Sequence of chain 48.A:
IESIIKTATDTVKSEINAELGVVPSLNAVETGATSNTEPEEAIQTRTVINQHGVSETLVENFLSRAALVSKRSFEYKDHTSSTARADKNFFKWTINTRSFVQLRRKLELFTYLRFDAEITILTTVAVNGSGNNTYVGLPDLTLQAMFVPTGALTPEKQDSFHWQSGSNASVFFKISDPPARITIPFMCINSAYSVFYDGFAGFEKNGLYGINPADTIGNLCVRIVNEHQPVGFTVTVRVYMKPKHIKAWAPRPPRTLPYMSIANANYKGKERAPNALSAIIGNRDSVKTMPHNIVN

Sequence of chain 48.B:
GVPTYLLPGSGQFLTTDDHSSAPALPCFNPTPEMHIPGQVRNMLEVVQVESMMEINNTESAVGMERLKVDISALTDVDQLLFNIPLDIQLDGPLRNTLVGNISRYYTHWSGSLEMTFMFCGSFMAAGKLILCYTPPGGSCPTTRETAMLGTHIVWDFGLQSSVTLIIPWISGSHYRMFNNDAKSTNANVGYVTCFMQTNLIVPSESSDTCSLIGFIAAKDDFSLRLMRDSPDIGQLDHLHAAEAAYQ

A small-molecule ligand and the protein it binds are described below.
Small molecule (SMILES): Cc1cc(-c2noc(C(F)(F)F)n2)ccc1OCCCc1cc(C(=O)N(C)C)no1

Binding-site contacts:
Ligand atom N20 contacts residue PHE147 of chain 48.A at 3.4 Å.
Ligand atom O23 contacts residue LEU220 of chain 48.A at 3.2 Å.
Ligand atom C08 contacts residue MET241 of chain 48.A at 3.6 Å (hydrophobic).
Ligand atom O01 contacts residue THR97 of chain 48.A at 3.6 Å.
Ligand atom F24 contacts residue ALA169 of chain 48.A at 3.3 Å.
Ligand atom N28 contacts residue TYR193 of chain 48.A at 3.4 Å.
Ligand atom C16 contacts residue ILE184 of chain 48.A at 3.2 Å (hydrophobic).
Ligand atom F24 contacts residue ILE182 of chain 48.A at 3.6 Å.
Ligand atom C17 contacts residue ILE184 of chain 48.A at 3.4 Å (hydrophobic).
Ligand atom C30 contacts residue PHE115 of chain 48.A at 3.6 Å (hydrophobic).
Ligand atom C22 contacts residue ALA169 of chain 48.A at 3.5 Å (hydrophobic).
Ligand atom C04 contacts residue TYR193 of chain 48.A at 3.8 Å (hydrophobic).
Ligand atom C29 contacts residue TYR193 of chain 48.A at 3.5 Å (hydrophobic).
Ligand atom C29 contacts residue SER194 of chain 48.A at 3.5 Å.
Ligand atom C05 contacts residue TYR193 of chain 48.A at 3.3 Å (hydrophobic).
Ligand atom C29 contacts residue VAL195 of chain 48.A at 3.4 Å (hydrophobic).
Ligand atom C08 contacts residue ALA117 of chain 48.A at 3.8 Å (hydrophobic).
Ligand atom C30 contacts residue TYR193 of chain 48.A at 3.8 Å (hydrophobic).
Ligand atom C12 contacts residue ILE119 of chain 48.A at 3.4 Å (hydrophobic).
Ligand atom F26 contacts residue ALA145 of chain 48.A at 2.9 Å.
Ligand atom N02 contacts residue THR97 of chain 48.A at 3.4 Å.
Ligand atom F26 contacts residue MET146 of chain 48.A at 3.2 Å.
Ligand atom F25 contacts residue VAL171 of chain 48.A at 3.1 Å.
Ligand atom F25 contacts residue ALA145 of chain 48.A at 3.0 Å.
Ligand atom C21 contacts residue PHE147 of chain 48.A at 3.8 Å (hydrophobic).
Ligand atom C22 contacts residue PHE147 of chain 48.A at 3.8 Å (hydrophobic).
Ligand atom C13 contacts residue ILE119 of chain 48.A at 3.4 Å (hydrophobic).
Ligand atom F26 contacts residue PHE147 of chain 48.A at 2.6 Å.
Ligand atom F26 contacts residue ALA169 of chain 48.A at 2.5 Å.
Ligand atom C07 contacts residue TYR193 of chain 48.A at 3.6 Å (hydrophobic).
Ligand atom N02 contacts residue PHE115 of chain 48.A at 3.6 Å.
Ligand atom C21 contacts residue ILE182 of chain 48.A at 3.4 Å (hydrophobic).
Ligand atom C22 contacts residue ALA145 of chain 48.A at 3.6 Å (hydrophobic).
Ligand atom N20 contacts residue ILE184 of chain 48.A at 3.8 Å.
Ligand atom O10 contacts residue ILE95 of chain 48.A at 3.3 Å.
Ligand atom C14 contacts residue ILE119 of chain 48.A at 3.6 Å (hydrophobic).
Ligand atom O01 contacts residue PHE115 of chain 48.A at 3.5 Å.
Ligand atom N20 contacts residue ILE182 of chain 48.A at 3.3 Å.
Ligand atom N19 contacts residue LEU220 of chain 48.A at 3.1 Å.
Ligand atom C06 contacts residue TYR193 of chain 48.A at 3.8 Å (hydrophobic).